A small-molecule ligand and the protein it binds are described below.
Small molecule (SMILES): CC(=O)N[C@H]1[C@H](O[C@H]2[C@H](O)[C@@H](NC(C)=O)CO[C@@H]2CO)O[C@H](CO)[C@@H](O)[C@@H]1O

Sequence of chain 3.C:
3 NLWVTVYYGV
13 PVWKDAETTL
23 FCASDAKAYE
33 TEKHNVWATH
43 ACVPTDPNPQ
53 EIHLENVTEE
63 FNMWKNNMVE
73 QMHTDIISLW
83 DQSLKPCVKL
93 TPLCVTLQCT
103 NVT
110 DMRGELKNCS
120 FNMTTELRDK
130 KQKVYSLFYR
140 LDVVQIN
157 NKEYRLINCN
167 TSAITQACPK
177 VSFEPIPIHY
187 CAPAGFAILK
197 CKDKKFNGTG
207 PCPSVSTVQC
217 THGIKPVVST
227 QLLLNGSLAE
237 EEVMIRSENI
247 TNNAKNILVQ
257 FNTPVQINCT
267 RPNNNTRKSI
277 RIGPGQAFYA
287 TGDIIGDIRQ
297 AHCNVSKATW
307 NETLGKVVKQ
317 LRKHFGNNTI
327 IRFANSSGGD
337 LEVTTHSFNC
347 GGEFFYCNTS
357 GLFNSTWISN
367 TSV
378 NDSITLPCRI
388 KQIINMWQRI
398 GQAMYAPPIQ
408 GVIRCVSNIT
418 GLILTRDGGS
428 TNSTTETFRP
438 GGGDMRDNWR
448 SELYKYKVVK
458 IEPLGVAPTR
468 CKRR

Binding-site contacts:
Ligand atom C8 contacts residue ASN166 of chain 3.C at 3.4 Å.
Ligand atom C7 contacts residue ARG277 of chain 2.C at 3.9 Å.
Ligand atom N2 contacts residue THR167 of chain 3.C at 4.2 Å.
Ligand atom C3 contacts residue ASN166 of chain 3.C at 3.8 Å.
Ligand atom O7 contacts residue ASN166 of chain 3.C at 4.2 Å.
Ligand atom C1 contacts residue ASN166 of chain 3.C at 1.4 Å.
Ligand atom N2 contacts residue ASN166 of chain 3.C at 2.8 Å (h-bond).
Ligand atom C1 contacts residue THR167 of chain 3.C at 4.1 Å.
Ligand atom C5 contacts residue ASN166 of chain 3.C at 3.7 Å.
Ligand atom C7 contacts residue ASN166 of chain 3.C at 3.3 Å.
Ligand atom C1 contacts residue ARG161 of chain 3.C at 3.9 Å.
Ligand atom C4 contacts residue ASN166 of chain 3.C at 4.2 Å.
Ligand atom C8 contacts residue ARG277 of chain 2.C at 3.7 Å.
Ligand atom C6 contacts residue VAL143 of chain 3.C at 4.3 Å (hydrophobic).
Ligand atom O6 contacts residue VAL143 of chain 3.C at 4.0 Å.
Ligand atom O5 contacts residue ASN166 of chain 3.C at 2.4 Å (h-bond).
Ligand atom O7 contacts residue ARG277 of chain 2.C at 3.7 Å.
Ligand atom C2 contacts residue ASN166 of chain 3.C at 2.4 Å.
Ligand atom O5 contacts residue ARG161 of chain 3.C at 3.5 Å (salt-bridge).

Sequence of chain 2.C:
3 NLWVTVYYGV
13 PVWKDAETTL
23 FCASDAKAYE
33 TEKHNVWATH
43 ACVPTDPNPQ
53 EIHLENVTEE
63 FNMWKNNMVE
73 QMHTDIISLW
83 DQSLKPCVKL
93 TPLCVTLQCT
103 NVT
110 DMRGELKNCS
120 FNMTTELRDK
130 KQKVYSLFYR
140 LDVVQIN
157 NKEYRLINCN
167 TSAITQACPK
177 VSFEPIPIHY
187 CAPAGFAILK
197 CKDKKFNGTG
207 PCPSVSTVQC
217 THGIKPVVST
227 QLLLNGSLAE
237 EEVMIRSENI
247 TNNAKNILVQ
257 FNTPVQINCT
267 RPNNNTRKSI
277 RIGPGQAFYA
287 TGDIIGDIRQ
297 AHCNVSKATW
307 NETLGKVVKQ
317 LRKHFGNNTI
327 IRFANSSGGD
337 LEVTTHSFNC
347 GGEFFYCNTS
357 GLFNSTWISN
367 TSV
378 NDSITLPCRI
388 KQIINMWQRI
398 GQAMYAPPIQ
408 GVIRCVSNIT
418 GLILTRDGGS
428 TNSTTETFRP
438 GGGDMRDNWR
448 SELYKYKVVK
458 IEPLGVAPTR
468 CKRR